Binding-site contacts:
Ligand atom O22 contacts residue LEU101 of chain 1.B at 3.9 Å.
Ligand atom C15 contacts residue MET99 of chain 1.B at 3.5 Å (hydrophobic).
Ligand atom F25 contacts residue GLY28 of chain 1.B at 3.7 Å.
Ligand atom C10 contacts residue LEU153 of chain 1.B at 3.8 Å (hydrophobic).
Ligand atom N16 contacts residue GLY105 of chain 1.B at 3.6 Å.
Ligand atom N12 contacts residue LEU153 of chain 1.B at 3.5 Å.
Ligand atom C8 contacts residue MET102 of chain 1.B at 3.8 Å (hydrophobic).
Ligand atom C28 contacts residue CYS106 of chain 1.B at 3.2 Å (hydrophobic).
Ligand atom N14 contacts residue ALA52 of chain 1.B at 3.9 Å.
Ligand atom C18 contacts residue GLY105 of chain 1.B at 3.8 Å.
Ligand atom C21 contacts residue LEU27 of chain 1.B at 3.7 Å (hydrophobic).
Ligand atom C13 contacts residue MET102 of chain 1.B at 3.5 Å (hydrophobic).
Ligand atom N16 contacts residue MET102 of chain 1.B at 2.8 Å (h-bond).
Ligand atom N14 contacts residue MET102 of chain 1.B at 2.9 Å (h-bond).
Ligand atom C1 contacts residue SER29 of chain 1.B at 3.9 Å.
Ligand atom C13 contacts residue LEU101 of chain 1.B at 3.9 Å (hydrophobic).
Ligand atom C17 contacts residue MET102 of chain 1.B at 3.5 Å (hydrophobic).
Ligand atom N14 contacts residue GLN100 of chain 1.B at 3.8 Å.
Ligand atom O22 contacts residue MET102 of chain 1.B at 3.5 Å (h-bond).
Ligand atom O22 contacts residue PRO103 of chain 1.B at 3.5 Å.
Ligand atom O30 contacts residue ASP109 of chain 1.B at 3.7 Å.
Ligand atom C15 contacts residue LEU153 of chain 1.B at 3.6 Å (hydrophobic).
Ligand atom F25 contacts residue VAL35 of chain 1.B at 2.9 Å.
Ligand atom C29 contacts residue ASP109 of chain 1.B at 3.2 Å.
Ligand atom C17 contacts residue GLY105 of chain 1.B at 3.7 Å.
Ligand atom C23 contacts residue LEU27 of chain 1.B at 3.9 Å (hydrophobic).
Ligand atom C15 contacts residue JBJ1 of chain 1.K at 3.6 Å.
Ligand atom C17 contacts residue LEU27 of chain 1.B at 3.8 Å (hydrophobic).
Ligand atom F25 contacts residue SER29 of chain 1.B at 3.9 Å.
Ligand atom C13 contacts residue ALA52 of chain 1.B at 3.4 Å (hydrophobic).
Ligand atom N12 contacts residue ALA52 of chain 1.B at 3.7 Å.
Ligand atom N14 contacts residue LEU101 of chain 1.B at 3.8 Å.
Ligand atom C29 contacts residue CYS106 of chain 1.B at 1.8 Å (hydrophobic).
Ligand atom C13 contacts residue GLN100 of chain 1.B at 3.1 Å.
Ligand atom N11 contacts residue VAL35 of chain 1.B at 3.9 Å.
Ligand atom C21 contacts residue MET102 of chain 1.B at 3.8 Å (hydrophobic).
Ligand atom C28 contacts residue ASP109 of chain 1.B at 3.9 Å.
Ligand atom N20 contacts residue LEU27 of chain 1.B at 3.4 Å.
Ligand atom C2 contacts residue SER29 of chain 1.B at 3.7 Å.
Ligand atom N19 contacts residue LEU27 of chain 1.B at 3.8 Å.

Sequence of chain 1.B:
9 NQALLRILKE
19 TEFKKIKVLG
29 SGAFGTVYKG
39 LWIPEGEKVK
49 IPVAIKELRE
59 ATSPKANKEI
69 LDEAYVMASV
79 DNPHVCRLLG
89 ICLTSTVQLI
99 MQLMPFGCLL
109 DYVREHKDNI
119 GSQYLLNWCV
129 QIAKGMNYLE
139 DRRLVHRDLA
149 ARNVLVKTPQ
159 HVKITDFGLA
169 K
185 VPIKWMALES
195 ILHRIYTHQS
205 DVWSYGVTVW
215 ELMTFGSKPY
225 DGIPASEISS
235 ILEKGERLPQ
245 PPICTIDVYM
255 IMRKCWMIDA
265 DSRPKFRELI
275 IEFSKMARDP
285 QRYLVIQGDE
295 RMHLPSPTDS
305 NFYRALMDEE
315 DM

A protein and the small-molecule ligand that binds it are described below.
Small molecule (SMILES): CCC(=O)N[C@@H]1CN(c2nc(Nc3cn(C)nc3OC)c3ncn(C)c3n2)C[C@H]1F